This protein binds this small molecule.
Small molecule (SMILES): CC(=O)N[C@@H]1[C@@H](O)[C@H](O)[C@@H](CO)O[C@H]1O

Sequence of chain 1.A:
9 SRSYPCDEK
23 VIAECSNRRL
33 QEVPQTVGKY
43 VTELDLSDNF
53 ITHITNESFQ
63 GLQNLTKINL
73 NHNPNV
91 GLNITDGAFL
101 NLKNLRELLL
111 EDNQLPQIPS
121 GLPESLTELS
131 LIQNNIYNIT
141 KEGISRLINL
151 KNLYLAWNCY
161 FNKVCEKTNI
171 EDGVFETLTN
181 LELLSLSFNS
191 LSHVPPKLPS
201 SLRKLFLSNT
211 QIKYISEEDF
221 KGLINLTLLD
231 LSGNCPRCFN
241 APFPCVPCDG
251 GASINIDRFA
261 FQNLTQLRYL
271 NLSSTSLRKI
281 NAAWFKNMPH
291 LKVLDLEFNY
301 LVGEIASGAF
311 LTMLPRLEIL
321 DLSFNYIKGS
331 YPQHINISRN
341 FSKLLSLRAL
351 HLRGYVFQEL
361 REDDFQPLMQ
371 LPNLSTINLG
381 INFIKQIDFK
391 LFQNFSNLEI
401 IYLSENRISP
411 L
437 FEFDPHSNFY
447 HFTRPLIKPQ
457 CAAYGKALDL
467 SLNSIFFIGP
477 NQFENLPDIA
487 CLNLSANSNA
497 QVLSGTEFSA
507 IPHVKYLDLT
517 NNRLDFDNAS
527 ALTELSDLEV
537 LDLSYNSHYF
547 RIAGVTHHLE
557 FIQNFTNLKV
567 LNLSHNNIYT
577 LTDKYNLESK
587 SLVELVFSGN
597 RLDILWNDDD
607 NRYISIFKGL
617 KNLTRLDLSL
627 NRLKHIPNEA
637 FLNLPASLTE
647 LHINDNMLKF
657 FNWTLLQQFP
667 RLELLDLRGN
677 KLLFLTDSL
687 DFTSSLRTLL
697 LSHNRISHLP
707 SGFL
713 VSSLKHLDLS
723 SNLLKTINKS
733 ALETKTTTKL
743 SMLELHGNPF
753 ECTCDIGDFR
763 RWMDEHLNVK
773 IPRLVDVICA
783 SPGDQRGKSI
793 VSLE

Binding-site contacts:
Ligand atom C3 contacts residue ASN489 of chain 1.A at 3.7 Å.
Ligand atom O3 contacts residue LYS454 of chain 1.A at 4.0 Å.
Ligand atom C6 contacts residue NAG1 of chain 1.F at 3.7 Å.
Ligand atom C7 contacts residue ASN489 of chain 1.A at 3.4 Å.
Ligand atom C1 contacts residue ASP465 of chain 1.A at 4.1 Å.
Ligand atom C6 contacts residue LEU468 of chain 1.A at 3.9 Å (hydrophobic).
Ligand atom C4 contacts residue ASN489 of chain 1.A at 4.1 Å.
Ligand atom C8 contacts residue CYS457 of chain 1.A at 3.7 Å (hydrophobic).
Ligand atom C5 contacts residue ASN489 of chain 1.A at 3.6 Å.
Ligand atom O5 contacts residue SER467 of chain 1.A at 3.2 Å (h-bond).
Ligand atom C5 contacts residue SER491 of chain 1.A at 4.0 Å.
Ligand atom O5 contacts residue ASN489 of chain 1.A at 2.3 Å (h-bond).
Ligand atom C8 contacts residue ASP514 of chain 1.A at 3.7 Å.
Ligand atom C8 contacts residue TYR512 of chain 1.A at 3.9 Å (hydrophobic).
Ligand atom C3 contacts residue NAG1 of chain 1.F at 3.3 Å.
Ligand atom C5 contacts residue NAG1 of chain 1.F at 3.6 Å.
Ligand atom C6 contacts residue SER467 of chain 1.A at 3.5 Å.
Ligand atom C1 contacts residue SER467 of chain 1.A at 4.2 Å.
Ligand atom O3 contacts residue NAG1 of chain 1.F at 2.6 Å (h-bond).
Ligand atom C1 contacts residue ASN489 of chain 1.A at 1.4 Å.
Ligand atom O6 contacts residue NAG1 of chain 1.F at 3.9 Å.
Ligand atom N2 contacts residue ASP514 of chain 1.A at 2.9 Å (salt-bridge).
Ligand atom O6 contacts residue SER404 of chain 1.A at 4.0 Å.
Ligand atom C8 contacts residue LYS454 of chain 1.A at 3.7 Å.
Ligand atom C1 contacts residue ASP514 of chain 1.A at 3.8 Å.
Ligand atom O7 contacts residue ASN489 of chain 1.A at 3.5 Å (h-bond).
Ligand atom O5 contacts residue ASP465 of chain 1.A at 4.1 Å.
Ligand atom O6 contacts residue SER467 of chain 1.A at 3.2 Å (h-bond).
Ligand atom C5 contacts residue SER467 of chain 1.A at 4.0 Å.
Ligand atom O7 contacts residue ILE453 of chain 1.A at 3.6 Å.
Ligand atom C7 contacts residue ASP514 of chain 1.A at 3.7 Å.
Ligand atom C7 contacts residue LYS454 of chain 1.A at 4.0 Å.
Ligand atom O4 contacts residue NAG1 of chain 1.F at 1.6 Å.
Ligand atom O6 contacts residue LEU468 of chain 1.A at 3.7 Å.
Ligand atom O7 contacts residue LYS454 of chain 1.A at 3.2 Å (salt-bridge).
Ligand atom C2 contacts residue ASN489 of chain 1.A at 2.3 Å.
Ligand atom N2 contacts residue ASN489 of chain 1.A at 2.8 Å (h-bond).
Ligand atom C3 contacts residue ASP514 of chain 1.A at 4.0 Å.
Ligand atom C4 contacts residue NAG1 of chain 1.F at 2.4 Å.
Ligand atom C2 contacts residue ASP514 of chain 1.A at 3.7 Å.